The small molecule below binds the protein below.
Small molecule (SMILES): CC(=O)N[C@@H]1[C@@H](O)[C@H](O)[C@@H](CO)O[C@H]1O

Sequence of chain 1.C:
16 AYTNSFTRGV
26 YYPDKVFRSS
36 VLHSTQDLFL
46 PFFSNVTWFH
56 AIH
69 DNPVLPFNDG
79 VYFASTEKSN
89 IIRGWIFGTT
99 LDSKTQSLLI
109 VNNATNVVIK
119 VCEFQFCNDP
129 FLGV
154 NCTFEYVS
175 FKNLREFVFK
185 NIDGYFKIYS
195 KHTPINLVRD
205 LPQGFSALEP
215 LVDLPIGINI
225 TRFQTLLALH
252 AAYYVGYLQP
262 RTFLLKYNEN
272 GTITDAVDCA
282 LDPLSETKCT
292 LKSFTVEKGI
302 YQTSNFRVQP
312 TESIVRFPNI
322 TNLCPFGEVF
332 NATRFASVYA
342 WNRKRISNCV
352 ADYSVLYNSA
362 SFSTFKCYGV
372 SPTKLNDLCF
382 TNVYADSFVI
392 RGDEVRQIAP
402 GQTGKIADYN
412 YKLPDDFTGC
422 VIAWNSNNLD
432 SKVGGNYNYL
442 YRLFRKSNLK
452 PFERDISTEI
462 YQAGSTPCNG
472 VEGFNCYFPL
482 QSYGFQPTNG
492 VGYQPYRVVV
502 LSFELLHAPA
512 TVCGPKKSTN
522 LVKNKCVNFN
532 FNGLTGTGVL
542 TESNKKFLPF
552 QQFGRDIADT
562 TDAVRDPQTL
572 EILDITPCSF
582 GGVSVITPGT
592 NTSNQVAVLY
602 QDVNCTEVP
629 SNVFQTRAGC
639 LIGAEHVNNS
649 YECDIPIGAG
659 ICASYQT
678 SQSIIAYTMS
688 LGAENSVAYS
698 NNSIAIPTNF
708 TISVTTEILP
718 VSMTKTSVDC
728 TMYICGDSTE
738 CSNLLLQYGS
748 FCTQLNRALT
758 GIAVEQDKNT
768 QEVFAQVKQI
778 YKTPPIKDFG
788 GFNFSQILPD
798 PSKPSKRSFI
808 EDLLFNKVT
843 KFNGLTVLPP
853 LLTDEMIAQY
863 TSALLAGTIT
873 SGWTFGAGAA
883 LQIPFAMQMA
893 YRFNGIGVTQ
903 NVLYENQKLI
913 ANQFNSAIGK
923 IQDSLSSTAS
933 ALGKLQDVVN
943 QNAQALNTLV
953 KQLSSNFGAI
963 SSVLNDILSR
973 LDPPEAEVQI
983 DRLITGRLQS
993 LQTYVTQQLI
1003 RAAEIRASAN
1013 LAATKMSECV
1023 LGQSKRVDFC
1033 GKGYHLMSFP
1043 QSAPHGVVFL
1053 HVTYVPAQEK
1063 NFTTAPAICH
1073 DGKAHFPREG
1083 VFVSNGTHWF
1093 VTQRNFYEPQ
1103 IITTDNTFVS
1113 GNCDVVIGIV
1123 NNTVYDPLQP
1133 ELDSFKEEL

Binding-site contacts:
Ligand atom N2 contacts residue GLN633 of chain 1.C at 4.4 Å.
Ligand atom C1 contacts residue ASN605 of chain 1.C at 1.4 Å.
Ligand atom C4 contacts residue ASN605 of chain 1.C at 4.2 Å.
Ligand atom C2 contacts residue ASN605 of chain 1.C at 2.5 Å.
Ligand atom N2 contacts residue ASN605 of chain 1.C at 2.9 Å (h-bond).
Ligand atom C8 contacts residue GLN633 of chain 1.C at 3.7 Å.
Ligand atom C5 contacts residue ASN605 of chain 1.C at 3.7 Å.
Ligand atom O7 contacts residue ASN605 of chain 1.C at 3.3 Å (h-bond).
Ligand atom C8 contacts residue ASN605 of chain 1.C at 4.2 Å.
Ligand atom O5 contacts residue ASN605 of chain 1.C at 2.4 Å (h-bond).
Ligand atom C7 contacts residue ASN605 of chain 1.C at 3.3 Å.
Ligand atom C3 contacts residue ASN605 of chain 1.C at 3.8 Å.